Binding-site contacts:
Ligand atom N2 contacts residue ASN303 of chain 1.D at 2.8 Å (h-bond).
Ligand atom O7 contacts residue ASN303 of chain 1.D at 2.8 Å (h-bond).
Ligand atom C4 contacts residue ASN303 of chain 1.D at 4.2 Å.
Ligand atom C3 contacts residue ASN303 of chain 1.D at 3.7 Å.
Ligand atom C7 contacts residue ASN303 of chain 1.D at 3.1 Å.
Ligand atom O7 contacts residue SER301 of chain 1.D at 4.0 Å.
Ligand atom C5 contacts residue ASN303 of chain 1.D at 3.7 Å.
Ligand atom O5 contacts residue ASN303 of chain 1.D at 2.4 Å (h-bond).
Ligand atom C2 contacts residue ASN303 of chain 1.D at 2.3 Å.
Ligand atom C1 contacts residue ASN303 of chain 1.D at 1.4 Å.
Ligand atom C8 contacts residue ASN303 of chain 1.D at 4.5 Å.

The protein below binds the small molecule below.
Small molecule (SMILES): CC(=O)N[C@H]1[C@H](O[C@H]2[C@H](O)[C@@H](NC(C)=O)CO[C@@H]2CO[C@H]2O[C@@H](C)[C@@H](O)[C@@H](O)[C@@H]2O)O[C@H](CO)[C@@H](O[C@@H]2O[C@H](CO)[C@@H](O)[C@H](O)[C@@H]2O)[C@@H]1O

Sequence of chain 1.D:
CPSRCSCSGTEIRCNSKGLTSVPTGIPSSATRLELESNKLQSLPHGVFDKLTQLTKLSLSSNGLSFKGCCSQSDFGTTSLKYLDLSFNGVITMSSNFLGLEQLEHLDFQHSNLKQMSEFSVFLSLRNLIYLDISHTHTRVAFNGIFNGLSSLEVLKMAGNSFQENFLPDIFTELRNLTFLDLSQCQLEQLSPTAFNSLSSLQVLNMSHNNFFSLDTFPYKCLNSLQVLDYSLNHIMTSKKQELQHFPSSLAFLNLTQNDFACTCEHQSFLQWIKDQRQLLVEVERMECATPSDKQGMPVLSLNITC